Binding-site contacts:
Ligand atom C5 contacts residue ASN87 of chain 60.A at 3.7 Å.
Ligand atom C1 contacts residue SER89 of chain 60.A at 4.5 Å.
Ligand atom C7 contacts residue ASP85 of chain 60.A at 4.4 Å.
Ligand atom O4 contacts residue LEU151 of chain 60.A at 4.1 Å.
Ligand atom C8 contacts residue ASN87 of chain 60.A at 4.3 Å.
Ligand atom C7 contacts residue ASN87 of chain 60.A at 3.1 Å.
Ligand atom O5 contacts residue ASN87 of chain 60.A at 2.4 Å (h-bond).
Ligand atom C6 contacts residue LEU91 of chain 60.A at 3.7 Å (hydrophobic).
Ligand atom C5 contacts residue LEU151 of chain 60.A at 4.1 Å (hydrophobic).
Ligand atom C4 contacts residue ASN87 of chain 60.A at 4.2 Å.
Ligand atom N2 contacts residue ASN87 of chain 60.A at 2.8 Å (h-bond).
Ligand atom O7 contacts residue ASN87 of chain 60.A at 3.0 Å (h-bond).
Ligand atom C1 contacts residue ASN87 of chain 60.A at 1.4 Å.
Ligand atom C6 contacts residue LEU151 of chain 60.A at 3.8 Å (hydrophobic).
Ligand atom O7 contacts residue ASP85 of chain 60.A at 3.4 Å (salt-bridge).
Ligand atom C3 contacts residue ASN87 of chain 60.A at 3.8 Å.
Ligand atom C2 contacts residue ASN87 of chain 60.A at 2.4 Å.
Ligand atom O6 contacts residue LEU91 of chain 60.A at 4.1 Å.

A protein and the small-molecule ligand that binds it are described below.
Small molecule (SMILES): CC(=O)N[C@@H]1[C@@H](O)[C@H](O)[C@@H](CO)O[C@H]1O

Sequence of chain 60.A:
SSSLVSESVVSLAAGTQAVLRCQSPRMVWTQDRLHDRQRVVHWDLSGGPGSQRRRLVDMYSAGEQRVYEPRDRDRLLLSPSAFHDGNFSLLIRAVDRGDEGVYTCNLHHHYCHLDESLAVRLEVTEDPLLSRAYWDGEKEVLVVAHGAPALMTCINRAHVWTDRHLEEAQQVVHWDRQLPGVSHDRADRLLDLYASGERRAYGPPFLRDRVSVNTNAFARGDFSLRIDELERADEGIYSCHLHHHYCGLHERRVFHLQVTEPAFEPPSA